Sequence of chain 30.I:
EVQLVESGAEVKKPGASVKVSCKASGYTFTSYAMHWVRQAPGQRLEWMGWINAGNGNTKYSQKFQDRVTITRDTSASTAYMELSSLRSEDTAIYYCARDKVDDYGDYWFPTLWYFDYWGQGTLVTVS

Sequence of chain 30.C:
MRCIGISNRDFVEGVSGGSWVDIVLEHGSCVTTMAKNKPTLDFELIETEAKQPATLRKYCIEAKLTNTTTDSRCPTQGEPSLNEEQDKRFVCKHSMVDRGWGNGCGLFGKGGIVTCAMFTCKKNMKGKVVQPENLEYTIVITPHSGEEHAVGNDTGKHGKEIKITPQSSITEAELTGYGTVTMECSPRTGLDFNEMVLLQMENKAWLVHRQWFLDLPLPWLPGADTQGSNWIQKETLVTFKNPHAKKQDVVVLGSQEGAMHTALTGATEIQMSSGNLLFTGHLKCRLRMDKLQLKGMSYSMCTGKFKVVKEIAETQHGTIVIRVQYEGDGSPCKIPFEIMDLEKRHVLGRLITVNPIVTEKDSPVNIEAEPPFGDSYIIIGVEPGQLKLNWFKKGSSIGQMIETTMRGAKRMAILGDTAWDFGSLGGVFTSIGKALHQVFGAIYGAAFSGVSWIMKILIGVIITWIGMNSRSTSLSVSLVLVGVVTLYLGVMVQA

Binding-site contacts:
Ligand atom C3 contacts residue GLN65 of chain 30.I at 4.0 Å.
Ligand atom N2 contacts residue ASN67 of chain 30.C at 2.9 Å (h-bond).
Ligand atom C4 contacts residue ASP66 of chain 30.I at 4.0 Å.
Ligand atom C4 contacts residue ASN67 of chain 30.C at 4.3 Å.
Ligand atom O6 contacts residue TYR60 of chain 30.I at 4.2 Å.
Ligand atom C2 contacts residue GLN65 of chain 30.I at 4.4 Å.
Ligand atom O7 contacts residue ASN67 of chain 30.C at 4.1 Å.
Ligand atom C1 contacts residue ASN67 of chain 30.C at 1.4 Å.
Ligand atom C6 contacts residue GLN65 of chain 30.I at 3.5 Å.
Ligand atom O5 contacts residue ASN67 of chain 30.C at 2.4 Å (h-bond).
Ligand atom C5 contacts residue GLN65 of chain 30.I at 3.7 Å.
Ligand atom C3 contacts residue ASN67 of chain 30.C at 3.8 Å.
Ligand atom O4 contacts residue GLN65 of chain 30.I at 3.6 Å.
Ligand atom O6 contacts residue GLN65 of chain 30.I at 2.5 Å (h-bond).
Ligand atom O6 contacts residue ASN67 of chain 30.C at 4.0 Å.
Ligand atom C8 contacts residue PHE90 of chain 30.C at 3.7 Å (hydrophobic).
Ligand atom C7 contacts residue PHE90 of chain 30.C at 4.4 Å (hydrophobic).
Ligand atom O4 contacts residue ASP66 of chain 30.I at 2.7 Å (salt-bridge).
Ligand atom O3 contacts residue GLN65 of chain 30.I at 3.6 Å.
Ligand atom C4 contacts residue GLN65 of chain 30.I at 3.3 Å.
Ligand atom O5 contacts residue GLN65 of chain 30.I at 3.7 Å.
Ligand atom C5 contacts residue ASN67 of chain 30.C at 3.7 Å.
Ligand atom C2 contacts residue ASN67 of chain 30.C at 2.4 Å.
Ligand atom C7 contacts residue ASN67 of chain 30.C at 3.7 Å.

A small-molecule ligand and the protein it binds are described below.
Small molecule (SMILES): CC(=O)N[C@@H]1[C@@H](O)[C@H](O)[C@@H](CO)O[C@H]1O